Sequence of chain 1.A:
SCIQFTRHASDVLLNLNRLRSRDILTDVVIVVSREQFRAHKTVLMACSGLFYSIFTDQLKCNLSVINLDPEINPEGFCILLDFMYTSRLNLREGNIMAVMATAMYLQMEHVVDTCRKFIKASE

Sequence of chain 2.A:
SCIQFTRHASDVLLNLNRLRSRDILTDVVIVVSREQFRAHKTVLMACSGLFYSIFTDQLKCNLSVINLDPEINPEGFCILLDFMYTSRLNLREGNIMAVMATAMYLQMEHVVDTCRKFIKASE

Binding-site contacts:
Ligand atom CE3 contacts residue ILE8 of chain 1.A at 3.6 Å (hydrophobic).
Ligand atom CG contacts residue CYS7 of chain 1.A at 3.8 Å (hydrophobic).
Ligand atom CG contacts residue ARG93 of chain 2.A at 3.7 Å.
Ligand atom CD1 contacts residue PHE10 of chain 1.A at 3.7 Å (hydrophobic).
Ligand atom O contacts residue GLN9 of chain 1.A at 3.7 Å.
Ligand atom CG2 contacts residue GLN9 of chain 1.A at 3.6 Å.
Ligand atom CD1 contacts residue THR119 of chain 2.A at 3.8 Å.
Ligand atom CE2 contacts residue PHE10 of chain 1.A at 3.5 Å (hydrophobic).
Ligand atom CE3 contacts residue GLN9 of chain 1.A at 3.5 Å.
Ligand atom CG1 contacts residue THR11 of chain 1.A at 3.8 Å.
Ligand atom NE1 contacts residue THR119 of chain 2.A at 3.5 Å.
Ligand atom N contacts residue GLN9 of chain 1.A at 2.9 Å (h-bond).
Ligand atom CZ2 contacts residue HIS115 of chain 2.A at 3.7 Å.
Ligand atom O contacts residue PHE10 of chain 1.A at 3.5 Å.
Ligand atom CD contacts residue CYS7 of chain 1.A at 3.3 Å (hydrophobic).
Ligand atom CZ2 contacts residue PHE10 of chain 1.A at 3.8 Å (hydrophobic).
Ligand atom CG contacts residue THR119 of chain 2.A at 3.9 Å.
Ligand atom NE1 contacts residue PHE10 of chain 1.A at 3.4 Å.
Ligand atom CZ3 contacts residue ILE8 of chain 1.A at 3.9 Å (hydrophobic).
Ligand atom CE2 contacts residue THR119 of chain 2.A at 3.7 Å.
Ligand atom CZ3 contacts residue PHE10 of chain 1.A at 3.7 Å (hydrophobic).
Ligand atom CA contacts residue GLN9 of chain 1.A at 3.2 Å.
Ligand atom CH2 contacts residue PHE88 of chain 2.A at 3.5 Å (hydrophobic).
Ligand atom CB contacts residue GLN9 of chain 1.A at 3.8 Å.
Ligand atom CH2 contacts residue LEU94 of chain 2.A at 3.9 Å (hydrophobic).
Ligand atom O contacts residue GLN9 of chain 1.A at 2.9 Å (h-bond).
Ligand atom CZ2 contacts residue THR119 of chain 2.A at 3.7 Å.
Ligand atom CE2 contacts residue HIS115 of chain 2.A at 3.9 Å.
Ligand atom CH2 contacts residue PHE10 of chain 1.A at 3.8 Å (hydrophobic).
Ligand atom O contacts residue THR11 of chain 1.A at 3.2 Å (h-bond).
Ligand atom C contacts residue PHE10 of chain 1.A at 3.8 Å (hydrophobic).
Ligand atom CZ3 contacts residue PHE88 of chain 2.A at 3.9 Å (hydrophobic).
Ligand atom CE3 contacts residue PHE10 of chain 1.A at 3.5 Å (hydrophobic).
Ligand atom O contacts residue ILE8 of chain 1.A at 3.5 Å.
Ligand atom C contacts residue GLN9 of chain 1.A at 3.5 Å.
Ligand atom CG2 contacts residue THR11 of chain 1.A at 3.6 Å.
Ligand atom NE1 contacts residue HIS115 of chain 2.A at 3.5 Å (h-bond).
Ligand atom CD2 contacts residue PHE10 of chain 1.A at 3.9 Å (hydrophobic).
Ligand atom CB contacts residue ARG93 of chain 2.A at 3.6 Å.
Ligand atom CZ3 contacts residue LEU94 of chain 2.A at 3.8 Å (hydrophobic).

This protein binds this small molecule.
Small molecule (SMILES): CC[C@H](C)[C@H](NC(=O)[C@@H](NC(=O)[C@H](CC1=c2ccccc2=NC1)NC(C)=O)C(C)C)C(=O)N1CCC[C@H]1C(N)=O